The protein below binds the small molecule below.
Small molecule (SMILES): CCCOc1ccc(S(=O)(=O)N2CCN(C)CC2)cc1-c1nc2c(c(=O)[nH]1)CCC2

Binding-site contacts:
Ligand atom CAZ contacts residue VAL269 of chain 1.A at 4.1 Å (hydrophobic).
Ligand atom CAQ contacts residue LEU212 of chain 1.A at 3.9 Å (hydrophobic).
Ligand atom CAK contacts residue PHE273 of chain 1.A at 4.0 Å (hydrophobic).
Ligand atom CAA contacts residue VAL269 of chain 1.A at 4.0 Å (hydrophobic).
Ligand atom CAI contacts residue ALA270 of chain 1.A at 3.9 Å (hydrophobic).
Ligand atom CAJ contacts residue TYR99 of chain 1.A at 3.5 Å (hydrophobic).
Ligand atom OAD contacts residue ILE311 of chain 1.A at 3.2 Å.
Ligand atom CAY contacts residue PHE307 of chain 1.A at 3.9 Å (hydrophobic).
Ligand atom CAV contacts residue PHE307 of chain 1.A at 3.8 Å (hydrophobic).
Ligand atom OAC contacts residue GLN304 of chain 1.A at 2.6 Å (h-bond).
Ligand atom OAT contacts residue GLN304 of chain 1.A at 2.9 Å (h-bond).
Ligand atom CAA contacts residue ALA266 of chain 1.A at 3.6 Å (hydrophobic).
Ligand atom CBA contacts residue GLN304 of chain 1.A at 3.5 Å.
Ligand atom CAI contacts residue VAL269 of chain 1.A at 3.9 Å (hydrophobic).
Ligand atom CAK contacts residue GLN304 of chain 1.A at 3.4 Å.
Ligand atom CAO contacts residue LEU212 of chain 1.A at 3.5 Å (hydrophobic).
Ligand atom CAI contacts residue GLN304 of chain 1.A at 3.9 Å.
Ligand atom OAT contacts residue VAL269 of chain 1.A at 3.8 Å.
Ligand atom OAC contacts residue ILE255 of chain 1.A at 3.9 Å.
Ligand atom CAM contacts residue ALA254 of chain 1.A at 3.9 Å (hydrophobic).
Ligand atom CBA contacts residue PHE307 of chain 1.A at 4.0 Å (hydrophobic).
Ligand atom CAG contacts residue PHE273 of chain 1.A at 3.6 Å (hydrophobic).
Ligand atom CAU contacts residue PHE307 of chain 1.A at 3.9 Å (hydrophobic).
Ligand atom NAS contacts residue PHE307 of chain 1.A at 3.9 Å.
Ligand atom CAX contacts residue PHE273 of chain 1.A at 3.9 Å (hydrophobic).
Ligand atom CAJ contacts residue LEU252 of chain 1.A at 3.9 Å (hydrophobic).
Ligand atom CAX contacts residue GLN304 of chain 1.A at 3.7 Å.
Ligand atom NAR contacts residue PHE307 of chain 1.A at 3.9 Å.
Ligand atom OAD contacts residue PHE307 of chain 1.A at 3.0 Å.
Ligand atom CAL contacts residue TYR99 of chain 1.A at 3.9 Å (hydrophobic).
Ligand atom CAZ contacts residue PHE307 of chain 1.A at 3.9 Å (hydrophobic).
Ligand atom CAM contacts residue TYR99 of chain 1.A at 4.0 Å (hydrophobic).
Ligand atom CAW contacts residue PHE273 of chain 1.A at 3.5 Å (hydrophobic).
Ligand atom CAH contacts residue PHE307 of chain 1.A at 3.6 Å (hydrophobic).
Ligand atom NAS contacts residue GLN304 of chain 1.A at 2.8 Å (h-bond).
Ligand atom CAA contacts residue GLN304 of chain 1.A at 3.2 Å.
Ligand atom OAT contacts residue PHE273 of chain 1.A at 3.7 Å.
Ligand atom CAY contacts residue GLN304 of chain 1.A at 3.7 Å.
Ligand atom CAW contacts residue GLN304 of chain 1.A at 3.3 Å.
Ligand atom OAC contacts residue GLN262 of chain 1.A at 3.7 Å.

Sequence of chain 1.A:
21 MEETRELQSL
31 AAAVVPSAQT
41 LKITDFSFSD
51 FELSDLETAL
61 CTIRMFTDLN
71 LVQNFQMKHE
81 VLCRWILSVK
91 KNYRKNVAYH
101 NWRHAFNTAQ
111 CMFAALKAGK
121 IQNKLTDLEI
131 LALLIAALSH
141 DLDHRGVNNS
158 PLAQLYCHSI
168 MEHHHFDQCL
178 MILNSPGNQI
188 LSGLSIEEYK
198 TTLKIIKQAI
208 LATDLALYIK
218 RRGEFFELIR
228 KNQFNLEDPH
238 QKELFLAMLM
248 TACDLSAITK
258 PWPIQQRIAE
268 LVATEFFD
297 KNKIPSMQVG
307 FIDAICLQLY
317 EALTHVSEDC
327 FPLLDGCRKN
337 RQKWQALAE